A small-molecule ligand and the protein it binds are described below.
Small molecule (SMILES): NC(=O)C[C@H](N)C(=O)O

Binding-site contacts:
Ligand atom C contacts residue HIS230 of chain 3.A at 4.4 Å.
Ligand atom O contacts residue SO41 of chain 3.C at 3.9 Å.
Ligand atom N contacts residue HIS201 of chain 3.A at 3.1 Å.
Ligand atom CB contacts residue ARG169 of chain 3.A at 3.6 Å.
Ligand atom OD1 contacts residue ARG169 of chain 3.A at 3.9 Å.
Ligand atom C contacts residue TYR137 of chain 3.A at 3.9 Å (hydrophobic).
Ligand atom C contacts residue ARG169 of chain 3.A at 4.4 Å.
Ligand atom CA contacts residue TYR137 of chain 3.A at 3.6 Å (hydrophobic).
Ligand atom O contacts residue ASP285 of chain 3.A at 2.8 Å (salt-bridge).
Ligand atom O contacts residue ZN1 of chain 3.E at 3.0 Å.
Ligand atom C contacts residue SO41 of chain 3.C at 3.8 Å.
Ligand atom N contacts residue TYR137 of chain 3.A at 4.0 Å.
Ligand atom C contacts residue ZN1 of chain 3.E at 4.0 Å.
Ligand atom C contacts residue SER289 of chain 3.A at 4.3 Å.
Ligand atom OXT contacts residue SO41 of chain 3.C at 3.6 Å.
Ligand atom ND2 contacts residue ARG169 of chain 3.A at 2.8 Å (salt-bridge).
Ligand atom OXT contacts residue SER289 of chain 3.A at 3.2 Å (h-bond).
Ligand atom N contacts residue HIS230 of chain 3.A at 4.1 Å.
Ligand atom N contacts residue ARG233 of chain 3.A at 3.5 Å (salt-bridge).
Ligand atom C contacts residue ZN1 of chain 3.D at 4.1 Å.
Ligand atom C contacts residue ASP285 of chain 3.A at 3.5 Å.
Ligand atom OXT contacts residue ASP285 of chain 3.A at 3.5 Å (salt-bridge).
Ligand atom OD1 contacts residue ARG233 of chain 3.A at 2.8 Å (salt-bridge).
Ligand atom O contacts residue ZN1 of chain 3.D at 3.1 Å.
Ligand atom CG contacts residue ARG169 of chain 3.A at 3.4 Å.
Ligand atom O contacts residue HIS230 of chain 3.A at 3.4 Å (h-bond).
Ligand atom CA contacts residue ZN1 of chain 3.E at 4.5 Å.
Ligand atom O contacts residue TYR137 of chain 3.A at 3.9 Å.
Ligand atom CA contacts residue HIS201 of chain 3.A at 3.9 Å.
Ligand atom CA contacts residue ARG169 of chain 3.A at 3.1 Å.
Ligand atom O contacts residue HIS201 of chain 3.A at 4.2 Å.
Ligand atom N contacts residue ARG169 of chain 3.A at 3.3 Å (salt-bridge).
Ligand atom N contacts residue ZN1 of chain 3.E at 4.2 Å.
Ligand atom ND2 contacts residue GLU77 of chain 3.A at 4.1 Å.
Ligand atom CG contacts residue ARG233 of chain 3.A at 3.9 Å.
Ligand atom CB contacts residue SER289 of chain 3.A at 4.1 Å.

Sequence of chain 3.A:
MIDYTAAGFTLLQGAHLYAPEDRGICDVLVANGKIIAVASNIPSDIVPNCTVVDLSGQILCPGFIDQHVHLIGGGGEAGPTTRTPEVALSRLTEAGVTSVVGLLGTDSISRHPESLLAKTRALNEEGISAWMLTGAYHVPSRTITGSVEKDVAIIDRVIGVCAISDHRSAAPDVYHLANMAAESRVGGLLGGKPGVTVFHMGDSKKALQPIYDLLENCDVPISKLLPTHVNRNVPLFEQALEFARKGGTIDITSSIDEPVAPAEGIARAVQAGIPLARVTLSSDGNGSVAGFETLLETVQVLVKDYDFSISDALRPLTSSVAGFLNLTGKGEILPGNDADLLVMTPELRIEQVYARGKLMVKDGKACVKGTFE